Sequence of chain 1.A:
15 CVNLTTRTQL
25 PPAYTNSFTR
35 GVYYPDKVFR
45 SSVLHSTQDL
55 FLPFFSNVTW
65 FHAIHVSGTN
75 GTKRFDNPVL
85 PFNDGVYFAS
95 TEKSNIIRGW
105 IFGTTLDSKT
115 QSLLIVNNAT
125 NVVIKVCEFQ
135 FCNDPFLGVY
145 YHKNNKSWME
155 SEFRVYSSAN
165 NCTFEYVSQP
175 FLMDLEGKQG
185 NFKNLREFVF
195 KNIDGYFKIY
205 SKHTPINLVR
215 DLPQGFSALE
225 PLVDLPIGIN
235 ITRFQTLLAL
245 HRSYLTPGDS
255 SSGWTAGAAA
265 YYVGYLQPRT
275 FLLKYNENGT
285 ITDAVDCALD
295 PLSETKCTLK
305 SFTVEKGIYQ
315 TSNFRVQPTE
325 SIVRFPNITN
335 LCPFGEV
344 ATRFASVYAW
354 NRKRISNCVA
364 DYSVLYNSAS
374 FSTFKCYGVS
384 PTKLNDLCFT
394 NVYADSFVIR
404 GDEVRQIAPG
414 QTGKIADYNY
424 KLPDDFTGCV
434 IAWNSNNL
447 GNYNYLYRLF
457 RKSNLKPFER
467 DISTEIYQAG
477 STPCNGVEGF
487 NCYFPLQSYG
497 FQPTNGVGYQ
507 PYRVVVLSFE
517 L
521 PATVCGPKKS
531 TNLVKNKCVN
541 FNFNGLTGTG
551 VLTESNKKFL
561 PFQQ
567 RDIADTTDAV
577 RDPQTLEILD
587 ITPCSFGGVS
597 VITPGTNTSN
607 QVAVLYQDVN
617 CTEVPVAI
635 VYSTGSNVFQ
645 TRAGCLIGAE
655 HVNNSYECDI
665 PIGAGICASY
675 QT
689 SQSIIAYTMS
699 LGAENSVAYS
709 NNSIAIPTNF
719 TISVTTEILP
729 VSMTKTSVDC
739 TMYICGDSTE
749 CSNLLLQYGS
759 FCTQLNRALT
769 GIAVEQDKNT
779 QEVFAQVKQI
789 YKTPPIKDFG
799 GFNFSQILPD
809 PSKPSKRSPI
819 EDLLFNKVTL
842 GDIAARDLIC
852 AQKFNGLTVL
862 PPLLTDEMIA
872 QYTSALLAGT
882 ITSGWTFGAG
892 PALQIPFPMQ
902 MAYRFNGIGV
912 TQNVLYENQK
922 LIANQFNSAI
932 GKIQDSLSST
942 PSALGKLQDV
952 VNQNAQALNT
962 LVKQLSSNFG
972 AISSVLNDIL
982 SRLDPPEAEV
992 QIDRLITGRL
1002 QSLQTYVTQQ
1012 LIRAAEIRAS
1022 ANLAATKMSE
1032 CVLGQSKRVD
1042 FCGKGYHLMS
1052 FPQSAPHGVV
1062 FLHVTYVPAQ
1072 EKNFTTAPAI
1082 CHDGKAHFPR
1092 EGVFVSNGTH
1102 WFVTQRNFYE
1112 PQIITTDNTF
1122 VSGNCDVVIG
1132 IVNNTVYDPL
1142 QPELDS

Binding-site contacts:
Ligand atom C3 contacts residue ASN61 of chain 1.A at 3.8 Å.
Ligand atom C8 contacts residue ASN61 of chain 1.A at 4.2 Å.
Ligand atom C5 contacts residue ASN61 of chain 1.A at 3.6 Å.
Ligand atom O7 contacts residue PHE59 of chain 1.A at 3.6 Å.
Ligand atom C2 contacts residue ASN61 of chain 1.A at 2.5 Å.
Ligand atom C4 contacts residue ASN61 of chain 1.A at 4.2 Å.
Ligand atom C7 contacts residue ASN61 of chain 1.A at 3.8 Å.
Ligand atom O5 contacts residue ASN61 of chain 1.A at 2.3 Å (h-bond).
Ligand atom C1 contacts residue ASN61 of chain 1.A at 1.4 Å.
Ligand atom N2 contacts residue ASN61 of chain 1.A at 3.0 Å (h-bond).

This protein binds this small molecule.
Small molecule (SMILES): CC(=O)N[C@@H]1[C@@H](O)[C@H](O)[C@@H](CO)O[C@H]1O